The protein below binds the small molecule below.
Small molecule (SMILES): CSc1nc(-c2ccnc(NC(C)=O)c2)c(-c2cccc(CN3C(=O)c4ccccc4Nc4ccc(F)cc43)c2)[nH]1

Binding-site contacts:
Ligand atom C27 contacts residue MET96 of chain 1.D at 3.6 Å (hydrophobic).
Ligand atom N10 contacts residue ASP161 of chain 1.D at 3.5 Å (salt-bridge).
Ligand atom N18 contacts residue PHE162 of chain 1.D at 3.4 Å (h-bond).
Ligand atom C21 contacts residue ASP161 of chain 1.D at 3.4 Å.
Ligand atom F14 contacts residue THR160 of chain 1.D at 3.5 Å.
Ligand atom O26 contacts residue LEU94 of chain 1.D at 3.4 Å.
Ligand atom C05 contacts residue VAL32 of chain 1.D at 3.5 Å (hydrophobic).
Ligand atom C28 contacts residue LYS51 of chain 1.D at 3.5 Å.
Ligand atom C25 contacts residue LYS51 of chain 1.D at 3.5 Å.
Ligand atom C24 contacts residue ASP161 of chain 1.D at 3.3 Å.
Ligand atom C01 contacts residue ASP161 of chain 1.D at 3.4 Å.
Ligand atom C23 contacts residue ASP161 of chain 1.D at 3.5 Å.
Ligand atom C32 contacts residue MET96 of chain 1.D at 3.5 Å (hydrophobic).
Ligand atom C33 contacts residue ALA49 of chain 1.D at 3.3 Å (hydrophobic).
Ligand atom N04 contacts residue LYS51 of chain 1.D at 3.1 Å.
Ligand atom O26 contacts residue LYS51 of chain 1.D at 2.9 Å (salt-bridge).
Ligand atom C37 contacts residue MET99 of chain 1.D at 3.5 Å (hydrophobic).
Ligand atom N04 contacts residue VAL32 of chain 1.D at 3.4 Å.
Ligand atom N34 contacts residue MET99 of chain 1.D at 2.9 Å (h-bond).
Ligand atom C32 contacts residue LEU150 of chain 1.D at 3.5 Å (hydrophobic).
Ligand atom C27 contacts residue LEU94 of chain 1.D at 3.4 Å (hydrophobic).
Ligand atom C38 contacts residue MET99 of chain 1.D at 3.4 Å (hydrophobic).
Ligand atom N36 contacts residue MET99 of chain 1.D at 2.8 Å (h-bond).
Ligand atom C01 contacts residue LYS51 of chain 1.D at 3.4 Å.
Ligand atom C38 contacts residue GLY102 of chain 1.D at 3.5 Å.
Ligand atom C28 contacts residue MET96 of chain 1.D at 3.5 Å (hydrophobic).
Ligand atom C25 contacts residue ASP161 of chain 1.D at 3.4 Å.
Ligand atom C20 contacts residue ASP161 of chain 1.D at 3.3 Å.
Ligand atom N18 contacts residue MET72 of chain 1.D at 3.4 Å.
Ligand atom C12 contacts residue THR160 of chain 1.D at 3.5 Å.
Ligand atom C15 contacts residue PHE162 of chain 1.D at 3.5 Å (hydrophobic).
Ligand atom C19 contacts residue ASP161 of chain 1.D at 3.5 Å.
Ligand atom F14 contacts residue CYS81 of chain 1.D at 3.0 Å.
Ligand atom C23 contacts residue LYS51 of chain 1.D at 3.2 Å.
Ligand atom C16 contacts residue PHE162 of chain 1.D at 3.5 Å (hydrophobic).
Ligand atom C33 contacts residue GLN97 of chain 1.D at 3.2 Å.
Ligand atom C13 contacts residue THR160 of chain 1.D at 3.4 Å.
Ligand atom F14 contacts residue ARG82 of chain 1.D at 3.5 Å.
Ligand atom C11 contacts residue ASP161 of chain 1.D at 3.5 Å.
Ligand atom C20 contacts residue PHE162 of chain 1.D at 3.3 Å (hydrophobic).

Sequence of chain 1.D:
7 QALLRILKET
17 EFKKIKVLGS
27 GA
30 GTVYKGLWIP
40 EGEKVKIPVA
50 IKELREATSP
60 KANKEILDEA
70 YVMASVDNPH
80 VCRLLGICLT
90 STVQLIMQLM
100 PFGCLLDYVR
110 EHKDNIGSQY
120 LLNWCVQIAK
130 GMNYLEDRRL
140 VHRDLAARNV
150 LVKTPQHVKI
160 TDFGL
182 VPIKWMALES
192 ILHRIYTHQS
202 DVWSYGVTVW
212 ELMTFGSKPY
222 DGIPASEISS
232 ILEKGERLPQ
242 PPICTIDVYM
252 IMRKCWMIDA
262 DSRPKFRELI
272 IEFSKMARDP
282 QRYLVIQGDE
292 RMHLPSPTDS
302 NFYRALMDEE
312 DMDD